Sequence of chain 1.C:
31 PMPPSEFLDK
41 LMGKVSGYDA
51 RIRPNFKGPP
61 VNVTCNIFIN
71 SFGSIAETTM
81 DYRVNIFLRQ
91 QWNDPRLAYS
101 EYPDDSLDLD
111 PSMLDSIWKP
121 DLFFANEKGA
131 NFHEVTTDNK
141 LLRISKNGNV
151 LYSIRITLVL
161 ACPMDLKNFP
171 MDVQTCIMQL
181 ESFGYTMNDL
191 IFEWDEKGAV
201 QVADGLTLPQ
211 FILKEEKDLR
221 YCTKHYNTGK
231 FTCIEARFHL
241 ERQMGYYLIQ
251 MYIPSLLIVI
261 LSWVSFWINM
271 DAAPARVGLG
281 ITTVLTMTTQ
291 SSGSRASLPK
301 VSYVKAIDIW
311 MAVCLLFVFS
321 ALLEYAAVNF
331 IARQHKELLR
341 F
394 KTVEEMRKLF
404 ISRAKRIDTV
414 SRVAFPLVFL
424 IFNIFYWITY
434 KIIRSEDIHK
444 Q

This protein binds this small molecule.
Small molecule (SMILES): CCCCCCCC(=O)OC[C@H](COP(=O)(O)O[C@@H]1[C@H](O)[C@H](O)[C@@H](OP(=O)(O)O)[C@H](OP(=O)(O)O)[C@H]1O)OC(=O)CCCCCCC

Binding-site contacts:
Ligand atom O1B contacts residue VAL413 of chain 1.C at 4.3 Å.
Ligand atom C6B contacts residue PHE418 of chain 1.C at 4.0 Å (hydrophobic).
Ligand atom O1B contacts residue ILE410 of chain 1.C at 4.4 Å.
Ligand atom C4A contacts residue SER320 of chain 1.C at 4.0 Å.
Ligand atom C7A contacts residue PHE319 of chain 1.C at 3.6 Å (hydrophobic).
Ligand atom C8A contacts residue PHE319 of chain 1.C at 3.9 Å (hydrophobic).
Ligand atom C2A contacts residue GLU324 of chain 1.C at 4.5 Å.
Ligand atom C2B contacts residue VAL413 of chain 1.C at 4.3 Å (hydrophobic).
Ligand atom C7A contacts residue SER320 of chain 1.C at 4.2 Å.
Ligand atom C5B contacts residue PHE418 of chain 1.C at 4.5 Å (hydrophobic).
Ligand atom C6A contacts residue SER320 of chain 1.C at 3.5 Å.
Ligand atom C8B contacts residue VAL421 of chain 1.C at 4.0 Å (hydrophobic).
Ligand atom C3A contacts residue GLU324 of chain 1.C at 4.4 Å.
Ligand atom C3A contacts residue LEU323 of chain 1.C at 4.0 Å (hydrophobic).
Ligand atom C8A contacts residue SER320 of chain 1.C at 4.4 Å.